Sequence of chain 1.A:
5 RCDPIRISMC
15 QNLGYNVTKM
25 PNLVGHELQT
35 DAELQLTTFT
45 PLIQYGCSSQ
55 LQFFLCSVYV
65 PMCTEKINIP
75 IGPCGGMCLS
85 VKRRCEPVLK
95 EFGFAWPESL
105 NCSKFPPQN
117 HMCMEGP

A small-molecule ligand and the protein it binds are described below.
Small molecule (SMILES): CC(=O)N[C@@H]1[C@@H](O)[C@H](O)[C@@H](CO)O[C@H]1O

Binding-site contacts:
Ligand atom O6 contacts residue ASN20 of chain 1.A at 3.1 Å (h-bond).
Ligand atom C8 contacts residue GLY18 of chain 1.A at 3.1 Å.
Ligand atom C5 contacts residue ASN20 of chain 1.A at 3.3 Å.
Ligand atom C7 contacts residue GLY18 of chain 1.A at 4.0 Å.
Ligand atom C6 contacts residue ASN20 of chain 1.A at 3.9 Å.
Ligand atom C7 contacts residue ASN20 of chain 1.A at 4.3 Å.
Ligand atom C3 contacts residue ASN20 of chain 1.A at 3.6 Å.
Ligand atom N2 contacts residue ASN20 of chain 1.A at 3.2 Å (h-bond).
Ligand atom C4 contacts residue ASN20 of chain 1.A at 3.8 Å.
Ligand atom N2 contacts residue GLY18 of chain 1.A at 4.2 Å.
Ligand atom C2 contacts residue ASN20 of chain 1.A at 2.4 Å.
Ligand atom C1 contacts residue ASN20 of chain 1.A at 1.4 Å.
Ligand atom O5 contacts residue ASN20 of chain 1.A at 1.9 Å (h-bond).